Sequence of chain 1.J:
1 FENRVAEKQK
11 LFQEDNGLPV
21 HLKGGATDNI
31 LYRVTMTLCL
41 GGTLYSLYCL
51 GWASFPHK

Sequence of chain 1.C:
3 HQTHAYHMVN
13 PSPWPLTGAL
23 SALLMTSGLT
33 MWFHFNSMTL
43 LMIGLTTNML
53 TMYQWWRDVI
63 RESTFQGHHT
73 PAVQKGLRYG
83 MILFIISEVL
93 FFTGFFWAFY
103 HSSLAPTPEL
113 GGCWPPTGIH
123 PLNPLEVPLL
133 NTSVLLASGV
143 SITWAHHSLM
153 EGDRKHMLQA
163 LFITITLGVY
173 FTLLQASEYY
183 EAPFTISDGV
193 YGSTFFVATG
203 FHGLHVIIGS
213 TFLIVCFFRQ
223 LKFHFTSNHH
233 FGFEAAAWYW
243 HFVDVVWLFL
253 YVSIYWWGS

The small molecule below binds the protein below.
Small molecule (SMILES): C[C@H](CCC(=O)O)[C@H]1CC[C@H]2[C@@H]3[C@H](O)C[C@@H]4C[C@H](O)CC[C@]4(C)[C@H]3C[C@H](O)[C@]12C

Binding-site contacts:
Ligand atom C7 contacts residue GLN161 of chain 1.C at 4.0 Å.
Ligand atom O25 contacts residue LEU223 of chain 1.C at 4.2 Å.
Ligand atom C24 contacts residue ARG156 of chain 1.C at 3.5 Å.
Ligand atom C18 contacts residue LEU160 of chain 1.C at 3.5 Å (hydrophobic).
Ligand atom C24 contacts residue PHE1 of chain 1.J at 3.7 Å (hydrophobic).
Ligand atom C6 contacts residue PHE164 of chain 1.C at 4.3 Å (hydrophobic).
Ligand atom O25 contacts residue PHE1 of chain 1.J at 3.4 Å (h-bond).
Ligand atom C15 contacts residue LEU160 of chain 1.C at 4.5 Å (hydrophobic).
Ligand atom O25 contacts residue ARG156 of chain 1.C at 3.3 Å (salt-bridge).
Ligand atom O26 contacts residue PHE1 of chain 1.J at 3.2 Å (h-bond).
Ligand atom O7 contacts residue GLN161 of chain 1.C at 3.9 Å.
Ligand atom C19 contacts residue PHE164 of chain 1.C at 3.4 Å (hydrophobic).
Ligand atom O26 contacts residue ARG156 of chain 1.C at 4.2 Å.
Ligand atom C19 contacts residue PHE219 of chain 1.C at 4.0 Å (hydrophobic).
Ligand atom C23 contacts residue ARG156 of chain 1.C at 3.4 Å.
Ligand atom C6 contacts residue GLN161 of chain 1.C at 3.9 Å.
Ligand atom C13 contacts residue LEU160 of chain 1.C at 4.4 Å (hydrophobic).
Ligand atom C18 contacts residue LEU223 of chain 1.C at 3.6 Å (hydrophobic).
Ligand atom C16 contacts residue LYS157 of chain 1.C at 4.0 Å.
Ligand atom C5 contacts residue PHE164 of chain 1.C at 4.0 Å (hydrophobic).
Ligand atom C21 contacts residue PHE1 of chain 1.J at 4.4 Å (hydrophobic).
Ligand atom C15 contacts residue LYS157 of chain 1.C at 3.9 Å.
Ligand atom C14 contacts residue LEU160 of chain 1.C at 4.2 Å (hydrophobic).